The protein below binds the small molecule below.
Small molecule (SMILES): Nc1ncnc2c1ncn2[C@@H]1O[C@H](CO[P](=O)(O)O[C@H]2[C@@H](O)[C@H](n3cnc4c(N)ncnc43)O[C@@H]2CO[P](=O)(O)O[C@H]2[C@@H](O)[C@H](n3cnc4c(N)ncnc43)O[C@@H]2COP(=O)(O)O)[C@@H](O)[C@H]1O

Binding-site contacts:
Ligand atom C2 contacts residue U1 of chain 48.C at 3.5 Å.
Ligand atom N1 contacts residue U3 of chain 48.C at 2.7 Å (h-bond).
Ligand atom N1 contacts residue U1 of chain 48.C at 2.8 Å (h-bond).
Ligand atom C2 contacts residue U3 of chain 48.C at 3.0 Å.
Ligand atom C2 contacts residue U2 of chain 48.C at 3.2 Å.
Ligand atom N6 contacts residue U1 of chain 48.C at 2.8 Å (h-bond).
Ligand atom C4 contacts residue U2 of chain 48.C at 4.3 Å.
Ligand atom N1 contacts residue U2 of chain 48.C at 3.5 Å (h-bond).
Ligand atom N3 contacts residue U2 of chain 48.C at 3.7 Å.
Ligand atom N3 contacts residue U3 of chain 48.C at 4.2 Å.
Ligand atom C6 contacts residue U1 of chain 48.C at 3.6 Å.
Ligand atom N6 contacts residue U2 of chain 48.C at 4.2 Å.
Ligand atom C6 contacts residue U3 of chain 48.C at 3.3 Å.
Ligand atom N6 contacts residue U3 of chain 48.C at 3.0 Å (h-bond).
Ligand atom C6 contacts residue U2 of chain 48.C at 4.1 Å.